Sequence of chain 1.A:
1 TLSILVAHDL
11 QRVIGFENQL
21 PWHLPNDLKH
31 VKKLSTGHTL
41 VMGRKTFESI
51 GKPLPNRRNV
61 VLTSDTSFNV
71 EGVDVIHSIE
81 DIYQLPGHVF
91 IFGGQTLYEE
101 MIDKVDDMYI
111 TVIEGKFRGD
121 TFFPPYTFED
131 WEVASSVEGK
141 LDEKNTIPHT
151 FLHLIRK

Binding-site contacts:
Ligand atom N9 contacts residue NDP1 of chain 1.B at 3.5 Å.
Ligand atom N4 contacts residue VAL31 of chain 1.A at 3.3 Å.
Ligand atom C2 contacts residue LYS52 of chain 1.A at 3.6 Å.
Ligand atom C8 contacts residue ASP27 of chain 1.A at 3.4 Å.
Ligand atom N7 contacts residue ASP27 of chain 1.A at 2.9 Å (salt-bridge).
Ligand atom O17 contacts residue MET42 of chain 1.A at 3.6 Å.
Ligand atom N2 contacts residue VAL6 of chain 1.A at 3.4 Å.
Ligand atom C11 contacts residue NDP1 of chain 1.B at 3.5 Å.
Ligand atom C26 contacts residue VAL31 of chain 1.A at 3.3 Å (hydrophobic).
Ligand atom C5 contacts residue ASP27 of chain 1.A at 3.4 Å.
Ligand atom C10 contacts residue NDP1 of chain 1.B at 3.5 Å.
Ligand atom C26 contacts residue PHE92 of chain 1.A at 3.4 Å (hydrophobic).
Ligand atom C27 contacts residue ILE50 of chain 1.A at 3.3 Å (hydrophobic).
Ligand atom C3 contacts residue VAL6 of chain 1.A at 3.6 Å (hydrophobic).
Ligand atom N2 contacts residue ALA7 of chain 1.A at 3.6 Å (h-bond).
Ligand atom C6 contacts residue NDP1 of chain 1.B at 3.5 Å.
Ligand atom C1 contacts residue NDP1 of chain 1.B at 3.2 Å.
Ligand atom C3 contacts residue VAL31 of chain 1.A at 3.4 Å (hydrophobic).
Ligand atom N9 contacts residue PHE92 of chain 1.A at 3.1 Å (h-bond).
Ligand atom C8 contacts residue LEU28 of chain 1.A at 3.7 Å (hydrophobic).
Ligand atom N7 contacts residue ALA7 of chain 1.A at 3.4 Å (h-bond).
Ligand atom C15 contacts residue ILE50 of chain 1.A at 3.5 Å (hydrophobic).
Ligand atom N2 contacts residue NDP1 of chain 1.B at 3.4 Å (h-bond).
Ligand atom N9 contacts residue TYR98 of chain 1.A at 3.5 Å (h-bond).
Ligand atom N7 contacts residue THR111 of chain 1.A at 3.6 Å (h-bond).
Ligand atom C2 contacts residue ASN59 of chain 1.A at 3.6 Å.
Ligand atom C15 contacts residue PHE92 of chain 1.A at 3.5 Å (hydrophobic).
Ligand atom C26 contacts residue LEU54 of chain 1.A at 3.6 Å (hydrophobic).
Ligand atom N4 contacts residue ASP27 of chain 1.A at 2.6 Å (salt-bridge).
Ligand atom N9 contacts residue LEU5 of chain 1.A at 2.9 Å (h-bond).
Ligand atom C3 contacts residue ALA7 of chain 1.A at 3.5 Å (hydrophobic).
Ligand atom N7 contacts residue VAL6 of chain 1.A at 3.3 Å.
Ligand atom C20 contacts residue LEU54 of chain 1.A at 3.6 Å (hydrophobic).
Ligand atom C1 contacts residue LEU5 of chain 1.A at 3.6 Å (hydrophobic).
Ligand atom N2 contacts residue LEU5 of chain 1.A at 3.4 Å (h-bond).
Ligand atom C3 contacts residue ASP27 of chain 1.A at 3.5 Å.
Ligand atom C16 contacts residue ILE50 of chain 1.A at 3.4 Å (hydrophobic).
Ligand atom C2 contacts residue LEU54 of chain 1.A at 3.6 Å (hydrophobic).
Ligand atom C14 contacts residue PHE92 of chain 1.A at 3.4 Å (hydrophobic).
Ligand atom C1 contacts residue PHE92 of chain 1.A at 3.6 Å (hydrophobic).

A protein and the small-molecule ligand that binds it are described below.
Small molecule (SMILES): COc1cc(-c2c(C)cccc2C)cc([C@H](C)C#Cc2c(C)nc(N)nc2N)c1